Sequence of chain 1.A:
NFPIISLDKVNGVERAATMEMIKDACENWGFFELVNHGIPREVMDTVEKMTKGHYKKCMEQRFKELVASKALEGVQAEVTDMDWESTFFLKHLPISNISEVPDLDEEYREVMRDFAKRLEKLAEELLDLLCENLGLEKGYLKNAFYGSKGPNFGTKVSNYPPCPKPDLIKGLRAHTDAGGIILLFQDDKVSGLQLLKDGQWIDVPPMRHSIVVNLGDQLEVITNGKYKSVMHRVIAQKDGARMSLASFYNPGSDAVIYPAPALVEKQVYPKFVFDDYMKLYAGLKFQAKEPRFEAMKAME

This small molecule binds to this protein.
Small molecule (SMILES): NC1(C(=O)O)CC1

Sequence of chain 2.A:
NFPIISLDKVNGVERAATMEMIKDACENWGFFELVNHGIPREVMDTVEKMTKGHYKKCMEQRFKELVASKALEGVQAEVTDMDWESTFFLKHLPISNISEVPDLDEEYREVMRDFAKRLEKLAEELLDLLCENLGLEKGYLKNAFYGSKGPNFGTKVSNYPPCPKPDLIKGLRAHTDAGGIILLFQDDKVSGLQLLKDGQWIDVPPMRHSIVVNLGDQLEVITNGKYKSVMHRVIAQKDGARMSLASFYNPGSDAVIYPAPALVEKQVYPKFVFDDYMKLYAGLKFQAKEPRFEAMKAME

Binding-site contacts:
Ligand atom N contacts residue ASP179 of chain 1.A at 2.5 Å (salt-bridge).
Ligand atom OXT contacts residue GLU80 of chain 2.A at 3.0 Å (salt-bridge).
Ligand atom CG contacts residue LEU186 of chain 1.A at 4.0 Å (hydrophobic).
Ligand atom C contacts residue HIS234 of chain 1.A at 3.9 Å.
Ligand atom CG contacts residue ILE184 of chain 1.A at 4.1 Å (hydrophobic).
Ligand atom CB contacts residue PHE33 of chain 1.A at 4.4 Å (hydrophobic).
Ligand atom CA contacts residue ASN216 of chain 1.A at 4.2 Å.
Ligand atom CB contacts residue NI1 of chain 1.B at 4.1 Å.
Ligand atom O contacts residue GLU80 of chain 2.A at 3.0 Å (salt-bridge).
Ligand atom O contacts residue NI1 of chain 1.B at 1.9 Å (h-bond).
Ligand atom CA contacts residue ASP179 of chain 1.A at 3.9 Å.
Ligand atom OXT contacts residue VAL236 of chain 1.A at 4.4 Å.
Ligand atom O contacts residue HIS234 of chain 1.A at 3.1 Å (h-bond).
Ligand atom CB contacts residue ASN216 of chain 1.A at 4.0 Å.
Ligand atom N contacts residue NI1 of chain 1.B at 2.4 Å (h-bond).
Ligand atom C contacts residue GLU80 of chain 2.A at 3.3 Å.
Ligand atom CA contacts residue HIS234 of chain 1.A at 3.7 Å.
Ligand atom N contacts residue HIS234 of chain 1.A at 3.1 Å (h-bond).
Ligand atom OXT contacts residue NI1 of chain 1.B at 3.7 Å.
Ligand atom N contacts residue ASN216 of chain 1.A at 3.5 Å (h-bond).
Ligand atom CB contacts residue LEU195 of chain 1.A at 3.8 Å (hydrophobic).
Ligand atom CG contacts residue NI1 of chain 1.B at 4.5 Å.
Ligand atom C contacts residue HIS177 of chain 1.A at 4.3 Å.
Ligand atom O contacts residue HIS177 of chain 1.A at 3.2 Å (h-bond).
Ligand atom N contacts residue ILE184 of chain 1.A at 3.9 Å.
Ligand atom CB contacts residue HIS234 of chain 1.A at 4.0 Å.
Ligand atom CB contacts residue LEU186 of chain 1.A at 4.2 Å (hydrophobic).
Ligand atom O contacts residue ASP179 of chain 1.A at 4.0 Å.
Ligand atom CA contacts residue ILE184 of chain 1.A at 4.4 Å (hydrophobic).
Ligand atom CA contacts residue NI1 of chain 1.B at 3.0 Å.
Ligand atom C contacts residue NI1 of chain 1.B at 2.7 Å.
Ligand atom CG contacts residue ASN216 of chain 1.A at 4.1 Å.